Sequence of chain 1.C:
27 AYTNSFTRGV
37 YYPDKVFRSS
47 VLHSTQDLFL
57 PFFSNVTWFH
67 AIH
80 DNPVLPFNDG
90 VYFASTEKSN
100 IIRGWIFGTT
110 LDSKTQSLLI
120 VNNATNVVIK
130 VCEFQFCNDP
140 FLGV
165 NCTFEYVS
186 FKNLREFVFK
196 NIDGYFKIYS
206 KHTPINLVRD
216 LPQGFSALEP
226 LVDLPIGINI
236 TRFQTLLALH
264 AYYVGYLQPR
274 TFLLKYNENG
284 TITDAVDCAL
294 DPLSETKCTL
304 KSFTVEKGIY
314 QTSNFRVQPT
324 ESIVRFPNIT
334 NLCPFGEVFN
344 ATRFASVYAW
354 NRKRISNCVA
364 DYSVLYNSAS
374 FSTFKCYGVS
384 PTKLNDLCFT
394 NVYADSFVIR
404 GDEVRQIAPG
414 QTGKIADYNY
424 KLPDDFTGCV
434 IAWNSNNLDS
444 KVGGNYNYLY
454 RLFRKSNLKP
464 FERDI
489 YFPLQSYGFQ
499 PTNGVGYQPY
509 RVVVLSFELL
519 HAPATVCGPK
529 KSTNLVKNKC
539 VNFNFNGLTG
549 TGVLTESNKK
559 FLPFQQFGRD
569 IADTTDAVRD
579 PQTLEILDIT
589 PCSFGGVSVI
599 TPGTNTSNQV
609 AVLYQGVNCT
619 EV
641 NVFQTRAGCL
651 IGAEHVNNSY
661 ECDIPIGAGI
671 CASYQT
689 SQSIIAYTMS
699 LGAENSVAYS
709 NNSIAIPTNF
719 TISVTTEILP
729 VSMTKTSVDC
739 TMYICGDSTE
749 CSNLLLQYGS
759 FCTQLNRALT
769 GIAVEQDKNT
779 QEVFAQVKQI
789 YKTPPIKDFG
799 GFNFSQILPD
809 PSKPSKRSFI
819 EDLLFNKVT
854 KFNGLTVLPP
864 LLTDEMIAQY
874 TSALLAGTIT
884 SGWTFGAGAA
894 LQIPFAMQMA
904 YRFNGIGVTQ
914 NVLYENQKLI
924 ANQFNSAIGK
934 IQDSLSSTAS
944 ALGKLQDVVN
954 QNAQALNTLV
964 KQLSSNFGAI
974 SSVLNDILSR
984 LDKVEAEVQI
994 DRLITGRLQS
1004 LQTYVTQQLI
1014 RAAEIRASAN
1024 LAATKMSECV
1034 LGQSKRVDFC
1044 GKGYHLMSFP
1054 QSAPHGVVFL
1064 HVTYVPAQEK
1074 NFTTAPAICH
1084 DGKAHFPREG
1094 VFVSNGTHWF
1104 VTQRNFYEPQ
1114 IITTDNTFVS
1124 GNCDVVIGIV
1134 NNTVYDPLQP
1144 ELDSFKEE

Sequence of chain 1.A:
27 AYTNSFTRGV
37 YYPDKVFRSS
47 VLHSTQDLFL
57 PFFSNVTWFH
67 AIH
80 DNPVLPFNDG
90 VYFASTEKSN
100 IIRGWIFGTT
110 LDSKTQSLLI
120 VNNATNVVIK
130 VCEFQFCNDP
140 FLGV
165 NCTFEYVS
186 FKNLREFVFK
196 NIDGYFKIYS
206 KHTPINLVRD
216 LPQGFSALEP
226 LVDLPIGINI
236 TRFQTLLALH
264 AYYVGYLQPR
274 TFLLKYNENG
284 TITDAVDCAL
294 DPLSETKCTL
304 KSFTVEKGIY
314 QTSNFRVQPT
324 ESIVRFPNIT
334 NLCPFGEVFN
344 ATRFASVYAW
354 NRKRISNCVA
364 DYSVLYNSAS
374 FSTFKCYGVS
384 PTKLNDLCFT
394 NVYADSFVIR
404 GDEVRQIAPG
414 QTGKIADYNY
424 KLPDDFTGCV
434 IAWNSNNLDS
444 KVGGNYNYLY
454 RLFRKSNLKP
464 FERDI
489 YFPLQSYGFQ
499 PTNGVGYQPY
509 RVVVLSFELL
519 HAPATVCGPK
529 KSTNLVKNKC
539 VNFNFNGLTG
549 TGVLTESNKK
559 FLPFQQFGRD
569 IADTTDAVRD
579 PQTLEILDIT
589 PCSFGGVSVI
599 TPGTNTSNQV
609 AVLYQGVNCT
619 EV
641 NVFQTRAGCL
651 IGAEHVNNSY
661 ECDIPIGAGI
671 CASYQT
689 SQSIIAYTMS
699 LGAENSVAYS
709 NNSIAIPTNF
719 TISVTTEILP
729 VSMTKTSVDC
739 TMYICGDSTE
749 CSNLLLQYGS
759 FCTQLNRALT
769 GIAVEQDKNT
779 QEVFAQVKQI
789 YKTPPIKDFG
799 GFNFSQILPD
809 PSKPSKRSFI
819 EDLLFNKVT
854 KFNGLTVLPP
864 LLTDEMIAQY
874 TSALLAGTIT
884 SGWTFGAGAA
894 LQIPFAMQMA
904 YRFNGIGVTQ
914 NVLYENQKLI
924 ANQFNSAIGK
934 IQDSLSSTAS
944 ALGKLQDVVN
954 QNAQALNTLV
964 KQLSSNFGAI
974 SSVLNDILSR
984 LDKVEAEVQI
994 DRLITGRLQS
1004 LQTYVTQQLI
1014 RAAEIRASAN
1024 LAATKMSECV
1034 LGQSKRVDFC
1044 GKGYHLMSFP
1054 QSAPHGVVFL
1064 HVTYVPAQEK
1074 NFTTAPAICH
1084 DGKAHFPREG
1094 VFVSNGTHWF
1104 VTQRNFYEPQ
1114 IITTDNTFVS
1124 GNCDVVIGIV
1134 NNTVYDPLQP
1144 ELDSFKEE

The protein below binds the small molecule below.
Small molecule (SMILES): CC(=O)N[C@@H]1[C@@H](O)[C@H](O)[C@@H](CO)O[C@H]1O

Binding-site contacts:
Ligand atom C7 contacts residue ASN282 of chain 1.C at 3.7 Å.
Ligand atom O5 contacts residue ASN282 of chain 1.C at 2.4 Å (h-bond).
Ligand atom N2 contacts residue ASN282 of chain 1.C at 2.9 Å (h-bond).
Ligand atom C3 contacts residue ASN282 of chain 1.C at 3.8 Å.
Ligand atom C6 contacts residue GLU281 of chain 1.C at 4.2 Å.
Ligand atom O7 contacts residue ASN282 of chain 1.C at 4.2 Å.
Ligand atom C8 contacts residue ASN282 of chain 1.C at 4.3 Å.
Ligand atom O5 contacts residue LYS558 of chain 1.A at 3.7 Å.
Ligand atom O6 contacts residue GLU281 of chain 1.C at 3.8 Å.
Ligand atom O5 contacts residue GLU281 of chain 1.C at 4.0 Å.
Ligand atom C2 contacts residue ASN282 of chain 1.C at 2.5 Å.
Ligand atom C5 contacts residue GLU281 of chain 1.C at 3.8 Å.
Ligand atom C1 contacts residue LYS558 of chain 1.A at 4.5 Å.
Ligand atom C4 contacts residue ASN282 of chain 1.C at 4.2 Å.
Ligand atom C1 contacts residue GLU281 of chain 1.C at 4.0 Å.
Ligand atom C5 contacts residue ASN282 of chain 1.C at 3.6 Å.
Ligand atom C6 contacts residue LYS558 of chain 1.A at 4.1 Å.
Ligand atom C1 contacts residue ASN282 of chain 1.C at 1.4 Å.
Ligand atom C5 contacts residue LYS558 of chain 1.A at 4.3 Å.